The small molecule below binds the protein below.
Small molecule (SMILES): CC(C)C[C@H](NC(=O)CNC(=O)[C@@H]1CCCN1C(=O)[C@@H]1CCCN1C(=O)[C@@H]1CCCN1C(=O)[C@H](C)N)C(=O)N[C@H](C=O)CO

Binding-site contacts:
Ligand atom CA contacts residue ASP22 of chain 1.E at 3.9 Å.
Ligand atom CD1 contacts residue PHE45 of chain 1.E at 3.7 Å (hydrophobic).
Ligand atom CD contacts residue TYR20 of chain 1.E at 3.3 Å (hydrophobic).
Ligand atom CA contacts residue TYR20 of chain 1.E at 3.9 Å (hydrophobic).
Ligand atom CA contacts residue TRP39 of chain 1.E at 3.7 Å (hydrophobic).
Ligand atom C contacts residue TRP39 of chain 1.E at 3.8 Å (hydrophobic).
Ligand atom CD contacts residue TYR44 of chain 1.E at 3.5 Å (hydrophobic).
Ligand atom N contacts residue TYR44 of chain 1.E at 3.7 Å.
Ligand atom CB contacts residue TRP39 of chain 1.E at 3.7 Å (hydrophobic).
Ligand atom CD1 contacts residue TYR44 of chain 1.E at 3.9 Å (hydrophobic).
Ligand atom CB contacts residue TYR20 of chain 1.E at 3.3 Å (hydrophobic).
Ligand atom N contacts residue TRP39 of chain 1.E at 3.6 Å.
Ligand atom C contacts residue TYR44 of chain 1.E at 4.0 Å (hydrophobic).
Ligand atom CD1 contacts residue TYR20 of chain 1.E at 3.8 Å (hydrophobic).
Ligand atom C contacts residue HIS28 of chain 1.E at 3.7 Å.
Ligand atom CA contacts residue TYR44 of chain 1.E at 3.7 Å (hydrophobic).
Ligand atom CD contacts residue TRP39 of chain 1.E at 3.9 Å (hydrophobic).
Ligand atom C contacts residue TRP39 of chain 1.E at 4.0 Å (hydrophobic).
Ligand atom O contacts residue TRP39 of chain 1.E at 2.8 Å (h-bond).
Ligand atom CA contacts residue TYR44 of chain 1.E at 4.0 Å (hydrophobic).
Ligand atom N contacts residue HIS28 of chain 1.E at 4.1 Å.
Ligand atom CG contacts residue HIS28 of chain 1.E at 3.8 Å.
Ligand atom CB contacts residue HIS28 of chain 1.E at 3.7 Å.
Ligand atom CG contacts residue PHE31 of chain 1.E at 3.8 Å (hydrophobic).
Ligand atom CB contacts residue TYR44 of chain 1.E at 3.7 Å (hydrophobic).
Ligand atom C contacts residue ASP22 of chain 1.E at 4.0 Å.
Ligand atom CD2 contacts residue ASP22 of chain 1.E at 3.9 Å.
Ligand atom CG contacts residue TYR20 of chain 1.E at 3.9 Å (hydrophobic).
Ligand atom CG contacts residue PHE45 of chain 1.E at 3.7 Å (hydrophobic).
Ligand atom O contacts residue HIS28 of chain 1.E at 3.5 Å.
Ligand atom CG contacts residue TYR44 of chain 1.E at 3.7 Å (hydrophobic).
Ligand atom CA contacts residue HIS28 of chain 1.E at 3.9 Å.
Ligand atom N contacts residue TYR20 of chain 1.E at 3.3 Å (h-bond).
Ligand atom CG contacts residue TYR20 of chain 1.E at 3.4 Å (hydrophobic).
Ligand atom CD2 contacts residue LEU49 of chain 1.E at 3.8 Å (hydrophobic).
Ligand atom O contacts residue ASP22 of chain 1.E at 3.2 Å.
Ligand atom CG contacts residue TRP39 of chain 1.E at 3.5 Å (hydrophobic).
Ligand atom C contacts residue TYR20 of chain 1.E at 3.6 Å (hydrophobic).
Ligand atom O contacts residue TYR20 of chain 1.E at 2.7 Å (h-bond).
Ligand atom N contacts residue TYR44 of chain 1.E at 3.8 Å.

Sequence of chain 1.E:
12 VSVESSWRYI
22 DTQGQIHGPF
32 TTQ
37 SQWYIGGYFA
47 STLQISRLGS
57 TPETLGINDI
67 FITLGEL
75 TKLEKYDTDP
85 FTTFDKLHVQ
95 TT